Sequence of chain 1.A:
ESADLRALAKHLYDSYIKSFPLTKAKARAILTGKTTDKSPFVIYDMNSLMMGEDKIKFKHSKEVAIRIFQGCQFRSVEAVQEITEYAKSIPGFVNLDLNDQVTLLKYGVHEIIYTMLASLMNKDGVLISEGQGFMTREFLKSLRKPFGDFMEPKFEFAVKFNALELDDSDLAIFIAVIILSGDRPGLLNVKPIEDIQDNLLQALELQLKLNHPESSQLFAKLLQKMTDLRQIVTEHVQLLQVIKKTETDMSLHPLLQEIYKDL

Binding-site contacts:
Ligand atom N12 contacts residue CYS84 of chain 1.A at 3.0 Å (h-bond).
Ligand atom O08 contacts residue TYR272 of chain 1.A at 3.0 Å (h-bond).
Ligand atom C01 contacts residue HIS248 of chain 1.A at 3.6 Å.
Ligand atom C05 contacts residue HIS248 of chain 1.A at 4.0 Å.
Ligand atom C15 contacts residue ALA91 of chain 1.A at 3.9 Å (hydrophobic).
Ligand atom O09 contacts residue HIS122 of chain 1.A at 2.8 Å (h-bond).
Ligand atom C05 contacts residue CYS84 of chain 1.A at 3.9 Å (hydrophobic).
Ligand atom N12 contacts residue SER88 of chain 1.A at 2.9 Å (h-bond).
Ligand atom N16 contacts residue LEU129 of chain 1.A at 3.7 Å.
Ligand atom O11 contacts residue CYS84 of chain 1.A at 3.1 Å (h-bond).
Ligand atom O09 contacts residue TYR272 of chain 1.A at 2.9 Å (h-bond).
Ligand atom C06 contacts residue HIS248 of chain 1.A at 3.4 Å.
Ligand atom C10 contacts residue CYS84 of chain 1.A at 2.8 Å (hydrophobic).
Ligand atom C17 contacts residue LEU129 of chain 1.A at 3.5 Å (hydrophobic).
Ligand atom O08 contacts residue LEU252 of chain 1.A at 3.4 Å.
Ligand atom C04 contacts residue SER88 of chain 1.A at 3.7 Å.
Ligand atom O09 contacts residue SER88 of chain 1.A at 3.3 Å (h-bond).
Ligand atom C15 contacts residue ILE125 of chain 1.A at 3.8 Å (hydrophobic).
Ligand atom N07 contacts residue SER88 of chain 1.A at 4.0 Å.
Ligand atom C17 contacts residue ARG87 of chain 1.A at 3.6 Å.
Ligand atom C14 contacts residue ILE125 of chain 1.A at 3.4 Å (hydrophobic).
Ligand atom O09 contacts residue LEU268 of chain 1.A at 4.0 Å.
Ligand atom C13 contacts residue SER88 of chain 1.A at 3.6 Å.
Ligand atom C18 contacts residue ARG87 of chain 1.A at 3.8 Å.
Ligand atom C03 contacts residue CYS84 of chain 1.A at 2.0 Å (hydrophobic).
Ligand atom C10 contacts residue SER88 of chain 1.A at 3.6 Å.
Ligand atom C18 contacts residue KNA1 of chain 1.D at 3.0 Å.
Ligand atom N16 contacts residue ARG87 of chain 1.A at 3.8 Å.
Ligand atom C04 contacts residue CYS84 of chain 1.A at 2.6 Å (hydrophobic).
Ligand atom O08 contacts residue HIS248 of chain 1.A at 3.6 Å.
Ligand atom C17 contacts residue KNA1 of chain 1.D at 3.2 Å.
Ligand atom C02 contacts residue PHE81 of chain 1.A at 3.7 Å (hydrophobic).
Ligand atom C13 contacts residue CYS84 of chain 1.A at 3.9 Å (hydrophobic).
Ligand atom C02 contacts residue CYS84 of chain 1.A at 3.1 Å (hydrophobic).
Ligand atom C05 contacts residue SER88 of chain 1.A at 3.0 Å.
Ligand atom C06 contacts residue SER88 of chain 1.A at 3.9 Å.
Ligand atom N07 contacts residue TYR272 of chain 1.A at 3.2 Å (h-bond).
Ligand atom C14 contacts residue SER88 of chain 1.A at 3.5 Å.
Ligand atom N07 contacts residue HIS248 of chain 1.A at 3.4 Å (h-bond).
Ligand atom C01 contacts residue PHE81 of chain 1.A at 3.9 Å (hydrophobic).

This small molecule binds to this protein.
Small molecule (SMILES): O=C(Nc1ccncc1)c1cc([N+](=O)[O-])ccc1Cl